Binding-site contacts:
Ligand atom C4 contacts residue ASP208 of chain 3.A at 3.4 Å.
Ligand atom C8 contacts residue LEU99 of chain 3.A at 3.8 Å (hydrophobic).
Ligand atom C6 contacts residue TYR100 of chain 3.A at 3.8 Å (hydrophobic).
Ligand atom O3 contacts residue GLY227 of chain 3.A at 3.6 Å.
Ligand atom O5 contacts residue GLY98 of chain 3.A at 4.2 Å.
Ligand atom O4 contacts residue GLY227 of chain 3.A at 4.0 Å.
Ligand atom N1 contacts residue LEU99 of chain 3.A at 3.9 Å.
Ligand atom O2 contacts residue LEU99 of chain 3.A at 3.4 Å (h-bond).
Ligand atom O4 contacts residue ASN14 of chain 3.A at 2.9 Å (h-bond).
Ligand atom C6 contacts residue LEU99 of chain 3.A at 4.1 Å (hydrophobic).
Ligand atom C7 contacts residue LEU99 of chain 3.A at 4.2 Å (hydrophobic).
Ligand atom O5 contacts residue TYR100 of chain 3.A at 4.0 Å.
Ligand atom C4 contacts residue ASN14 of chain 3.A at 3.9 Å.
Ligand atom C3 contacts residue ASN14 of chain 3.A at 4.0 Å.
Ligand atom C6 contacts residue ASP208 of chain 3.A at 3.4 Å.
Ligand atom C9 contacts residue LEU99 of chain 3.A at 3.6 Å (hydrophobic).
Ligand atom C11 contacts residue TYR100 of chain 3.A at 3.7 Å (hydrophobic).
Ligand atom C5 contacts residue LEU99 of chain 3.A at 4.1 Å (hydrophobic).
Ligand atom C3 contacts residue ARG228 of chain 3.A at 3.9 Å.
Ligand atom O4 contacts residue TYR12 of chain 3.A at 4.0 Å.
Ligand atom O4 contacts residue ASP208 of chain 3.A at 2.5 Å (salt-bridge).
Ligand atom O2 contacts residue GLY98 of chain 3.A at 3.7 Å.
Ligand atom C6 contacts residue TYR12 of chain 3.A at 4.0 Å (hydrophobic).
Ligand atom C5 contacts residue TYR12 of chain 3.A at 4.2 Å (hydrophobic).
Ligand atom O6 contacts residue TYR100 of chain 3.A at 3.0 Å (h-bond).
Ligand atom O6 contacts residue ALA207 of chain 3.A at 3.3 Å.
Ligand atom O6 contacts residue GLY98 of chain 3.A at 3.3 Å.
Ligand atom O4 contacts residue ARG228 of chain 3.A at 3.3 Å (salt-bridge).
Ligand atom C6 contacts residue ALA207 of chain 3.A at 3.4 Å (hydrophobic).
Ligand atom O6 contacts residue ASP208 of chain 3.A at 2.8 Å (salt-bridge).
Ligand atom O5 contacts residue LEU99 of chain 3.A at 3.1 Å (h-bond).
Ligand atom C11 contacts residue TYR12 of chain 3.A at 3.1 Å (hydrophobic).
Ligand atom C4 contacts residue ARG228 of chain 3.A at 3.8 Å.
Ligand atom O6 contacts residue LEU99 of chain 3.A at 3.2 Å (h-bond).
Ligand atom N1 contacts residue TYR100 of chain 3.A at 3.5 Å.
Ligand atom O3 contacts residue ARG228 of chain 3.A at 2.9 Å (salt-bridge).
Ligand atom C5 contacts residue ASP208 of chain 3.A at 4.0 Å.
Ligand atom C1 contacts residue LEU99 of chain 3.A at 3.7 Å (hydrophobic).
Ligand atom N1 contacts residue TYR12 of chain 3.A at 3.3 Å (h-bond).
Ligand atom C12 contacts residue LEU99 of chain 3.A at 3.9 Å (hydrophobic).

This protein binds this small molecule.
Small molecule (SMILES): OC[C@H]1O[C@H](Oc2c[nH]c3ccc(Br)c(Cl)c23)[C@@H](O)[C@@H](O)[C@@H]1O

Sequence of chain 3.A:
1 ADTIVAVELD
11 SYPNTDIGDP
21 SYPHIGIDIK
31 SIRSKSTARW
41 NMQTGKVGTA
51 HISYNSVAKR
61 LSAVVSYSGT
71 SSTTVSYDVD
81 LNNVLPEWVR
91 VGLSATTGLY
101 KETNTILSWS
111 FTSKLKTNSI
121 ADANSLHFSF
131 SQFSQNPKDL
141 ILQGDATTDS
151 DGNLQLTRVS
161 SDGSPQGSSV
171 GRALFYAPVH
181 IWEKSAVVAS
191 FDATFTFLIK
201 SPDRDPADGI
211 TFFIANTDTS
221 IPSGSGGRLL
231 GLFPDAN